Sequence of chain 1.A:
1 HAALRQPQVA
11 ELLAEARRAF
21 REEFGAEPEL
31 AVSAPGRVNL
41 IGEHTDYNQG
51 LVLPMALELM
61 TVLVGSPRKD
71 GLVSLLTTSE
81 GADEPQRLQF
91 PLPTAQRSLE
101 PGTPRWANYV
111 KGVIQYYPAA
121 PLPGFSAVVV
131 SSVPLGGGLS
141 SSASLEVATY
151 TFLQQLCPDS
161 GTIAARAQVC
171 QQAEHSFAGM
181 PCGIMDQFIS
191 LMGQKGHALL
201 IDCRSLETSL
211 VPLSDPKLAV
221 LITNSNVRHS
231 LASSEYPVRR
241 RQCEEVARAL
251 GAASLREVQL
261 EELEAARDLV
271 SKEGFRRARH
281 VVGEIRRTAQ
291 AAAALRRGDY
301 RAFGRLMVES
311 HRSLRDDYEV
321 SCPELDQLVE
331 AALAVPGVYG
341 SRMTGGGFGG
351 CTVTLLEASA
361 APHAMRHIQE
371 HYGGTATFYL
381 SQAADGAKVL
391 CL

The small molecule below binds the protein below.
Small molecule (SMILES): OC[C@H]1O[C@@H](O)[C@H](O)[C@@H](O)[C@H]1O

Binding-site contacts:
Ligand atom O1 contacts residue GLY345 of chain 1.A at 4.0 Å.
Ligand atom C6 contacts residue GLU43 of chain 1.A at 3.6 Å.
Ligand atom C2 contacts residue ASP186 of chain 1.A at 3.7 Å.
Ligand atom O3 contacts residue TYR236 of chain 1.A at 3.5 Å (h-bond).
Ligand atom C3 contacts residue GLY183 of chain 1.A at 4.2 Å.
Ligand atom C1 contacts residue GLY346 of chain 1.A at 4.0 Å.
Ligand atom O2 contacts residue CYS182 of chain 1.A at 3.6 Å.
Ligand atom C3 contacts residue MET185 of chain 1.A at 3.9 Å (hydrophobic).
Ligand atom C3 contacts residue ASP46 of chain 1.A at 3.3 Å.
Ligand atom C6 contacts residue HIS44 of chain 1.A at 3.2 Å.
Ligand atom O6 contacts residue GLU43 of chain 1.A at 2.5 Å (salt-bridge).
Ligand atom C4 contacts residue ASP46 of chain 1.A at 3.1 Å.
Ligand atom O4 contacts residue ASP46 of chain 1.A at 2.8 Å (salt-bridge).
Ligand atom C5 contacts residue GLU43 of chain 1.A at 4.0 Å.
Ligand atom O3 contacts residue CYS182 of chain 1.A at 3.6 Å.
Ligand atom O1 contacts residue GLY346 of chain 1.A at 3.2 Å (h-bond).
Ligand atom C1 contacts residue ARG37 of chain 1.A at 3.9 Å.
Ligand atom C2 contacts residue CYS182 of chain 1.A at 4.1 Å (hydrophobic).
Ligand atom C1 contacts residue TYR236 of chain 1.A at 4.2 Å (hydrophobic).
Ligand atom O3 contacts residue ASP46 of chain 1.A at 2.7 Å (salt-bridge).
Ligand atom O6 contacts residue MET185 of chain 1.A at 3.8 Å.
Ligand atom O4 contacts residue TYR236 of chain 1.A at 2.5 Å (h-bond).
Ligand atom O3 contacts residue GLY183 of chain 1.A at 2.9 Å (h-bond).
Ligand atom C6 contacts residue GLY345 of chain 1.A at 4.2 Å.
Ligand atom C2 contacts residue TYR236 of chain 1.A at 3.6 Å (hydrophobic).
Ligand atom C3 contacts residue TYR236 of chain 1.A at 3.7 Å (hydrophobic).
Ligand atom C5 contacts residue MET185 of chain 1.A at 3.8 Å (hydrophobic).
Ligand atom C4 contacts residue MET185 of chain 1.A at 3.7 Å (hydrophobic).
Ligand atom O1 contacts residue ARG37 of chain 1.A at 3.6 Å.
Ligand atom C3 contacts residue ASP186 of chain 1.A at 3.8 Å.
Ligand atom O4 contacts residue TYR47 of chain 1.A at 3.4 Å.
Ligand atom C1 contacts residue ASP186 of chain 1.A at 4.0 Å.
Ligand atom O5 contacts residue GLY345 of chain 1.A at 4.0 Å.
Ligand atom O5 contacts residue GLY346 of chain 1.A at 3.6 Å.
Ligand atom O2 contacts residue ASP186 of chain 1.A at 2.6 Å (salt-bridge).
Ligand atom C4 contacts residue TYR236 of chain 1.A at 3.6 Å (hydrophobic).
Ligand atom O5 contacts residue TYR236 of chain 1.A at 3.5 Å.
Ligand atom O6 contacts residue HIS44 of chain 1.A at 2.6 Å (h-bond).
Ligand atom O6 contacts residue GLY42 of chain 1.A at 4.1 Å.
Ligand atom O1 contacts residue ASP186 of chain 1.A at 4.1 Å.